Sequence of chain 2.D:
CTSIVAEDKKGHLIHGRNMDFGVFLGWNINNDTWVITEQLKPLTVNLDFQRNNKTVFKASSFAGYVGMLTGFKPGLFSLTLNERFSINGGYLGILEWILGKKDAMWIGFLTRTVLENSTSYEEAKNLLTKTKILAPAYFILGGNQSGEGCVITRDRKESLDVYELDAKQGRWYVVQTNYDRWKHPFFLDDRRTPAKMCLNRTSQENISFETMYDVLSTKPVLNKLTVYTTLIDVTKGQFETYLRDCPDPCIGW

Sequence of chain 2.C:
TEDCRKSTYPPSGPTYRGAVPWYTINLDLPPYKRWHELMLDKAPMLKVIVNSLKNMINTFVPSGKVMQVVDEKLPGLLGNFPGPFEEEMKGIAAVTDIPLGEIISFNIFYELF

A protein and the small-molecule ligand that binds it are described below.
Small molecule (SMILES): CC(=O)N[C@@H]1[C@@H](O)[C@H](O)[C@@H](CO)O[C@H]1O

Binding-site contacts:
Ligand atom O5 contacts residue ASN119 of chain 2.D at 2.4 Å (h-bond).
Ligand atom O6 contacts residue ASN119 of chain 2.D at 3.6 Å (h-bond).
Ligand atom C7 contacts residue PRO100 of chain 2.C at 4.1 Å (hydrophobic).
Ligand atom O7 contacts residue THR115 of chain 2.D at 3.7 Å.
Ligand atom C7 contacts residue ASN119 of chain 2.D at 3.8 Å.
Ligand atom C5 contacts residue ASN119 of chain 2.D at 3.4 Å.
Ligand atom C7 contacts residue GLU118 of chain 2.D at 4.0 Å.
Ligand atom O3 contacts residue PRO100 of chain 2.C at 4.4 Å.
Ligand atom O7 contacts residue ASN119 of chain 2.D at 4.0 Å.
Ligand atom C8 contacts residue THR115 of chain 2.D at 4.0 Å.
Ligand atom C8 contacts residue PHE101 of chain 2.C at 4.2 Å (hydrophobic).
Ligand atom N2 contacts residue GLU118 of chain 2.D at 3.3 Å (salt-bridge).
Ligand atom C2 contacts residue ASN119 of chain 2.D at 2.5 Å.
Ligand atom C8 contacts residue PRO100 of chain 2.C at 3.6 Å (hydrophobic).
Ligand atom C7 contacts residue THR115 of chain 2.D at 4.2 Å.
Ligand atom C6 contacts residue ASN119 of chain 2.D at 3.2 Å.
Ligand atom C3 contacts residue ASN119 of chain 2.D at 3.8 Å.
Ligand atom C1 contacts residue GLU118 of chain 2.D at 4.4 Å.
Ligand atom C4 contacts residue ASN119 of chain 2.D at 4.2 Å.
Ligand atom C1 contacts residue ASN119 of chain 2.D at 1.4 Å.
Ligand atom N2 contacts residue ASN119 of chain 2.D at 3.1 Å (h-bond).
Ligand atom O7 contacts residue GLY99 of chain 2.C at 4.5 Å.
Ligand atom C8 contacts residue GLU118 of chain 2.D at 3.6 Å.
Ligand atom C2 contacts residue GLU118 of chain 2.D at 4.4 Å.